Sequence of chain 1.A:
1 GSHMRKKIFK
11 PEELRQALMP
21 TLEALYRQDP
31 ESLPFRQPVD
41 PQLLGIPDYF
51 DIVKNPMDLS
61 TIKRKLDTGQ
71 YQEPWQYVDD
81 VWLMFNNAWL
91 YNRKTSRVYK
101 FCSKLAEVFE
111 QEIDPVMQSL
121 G

Binding-site contacts:
Ligand atom CM contacts residue PRO34 of chain 1.A at 4.0 Å (hydrophobic).
Ligand atom OL contacts residue VAL39 of chain 1.A at 3.5 Å.
Ligand atom CM contacts residue TYR49 of chain 1.A at 4.2 Å (hydrophobic).
Ligand atom CM contacts residue VAL39 of chain 1.A at 4.0 Å (hydrophobic).
Ligand atom CA contacts residue VAL39 of chain 1.A at 4.5 Å (hydrophobic).
Ligand atom CB contacts residue TYR49 of chain 1.A at 4.4 Å (hydrophobic).
Ligand atom CE2 contacts residue LEU44 of chain 1.A at 2.9 Å (hydrophobic).
Ligand atom CL contacts residue PRO34 of chain 1.A at 4.1 Å (hydrophobic).
Ligand atom CD1 contacts residue LEU44 of chain 1.A at 4.2 Å (hydrophobic).
Ligand atom CZ3 contacts residue LEU44 of chain 1.A at 3.6 Å (hydrophobic).
Ligand atom NE1 contacts residue VAL39 of chain 1.A at 4.3 Å.
Ligand atom CG contacts residue LEU44 of chain 1.A at 4.1 Å (hydrophobic).
Ligand atom CN1 contacts residue GLN37 of chain 1.A at 4.4 Å.
Ligand atom OJ1 contacts residue LEU44 of chain 1.A at 2.8 Å.
Ligand atom OJ1 contacts residue VAL39 of chain 1.A at 3.3 Å.
Ligand atom NE1 contacts residue LEU44 of chain 1.A at 3.5 Å.
Ligand atom CH2 contacts residue LEU44 of chain 1.A at 3.2 Å (hydrophobic).
Ligand atom CN1 contacts residue LEU44 of chain 1.A at 4.3 Å (hydrophobic).
Ligand atom CA contacts residue TYR49 of chain 1.A at 3.5 Å (hydrophobic).
Ligand atom CZ2 contacts residue LEU44 of chain 1.A at 2.9 Å (hydrophobic).
Ligand atom OL contacts residue PRO34 of chain 1.A at 3.7 Å.
Ligand atom CJ1 contacts residue LEU44 of chain 1.A at 3.3 Å (hydrophobic).
Ligand atom OL contacts residue PRO38 of chain 1.A at 4.4 Å.
Ligand atom CD2 contacts residue LEU44 of chain 1.A at 3.4 Å (hydrophobic).
Ligand atom CE3 contacts residue LEU44 of chain 1.A at 3.6 Å (hydrophobic).
Ligand atom CJ1 contacts residue VAL39 of chain 1.A at 4.5 Å (hydrophobic).
Ligand atom CD1 contacts residue VAL39 of chain 1.A at 4.3 Å (hydrophobic).
Ligand atom OJ1 contacts residue PRO38 of chain 1.A at 3.8 Å.
Ligand atom CL contacts residue VAL39 of chain 1.A at 3.7 Å (hydrophobic).

The small molecule below binds the protein below.
Small molecule (SMILES): CC(=O)n1c2c(c3ccccc31)CCCC2=O